Binding-site contacts:
Ligand atom O4 contacts residue NAG1 of chain 1.M at 3.6 Å.
Ligand atom O4 contacts residue LYS142 of chain 1.E at 4.4 Å.
Ligand atom O3 contacts residue PRO164 of chain 1.E at 4.3 Å.
Ligand atom O4 contacts residue ASN138 of chain 1.E at 3.6 Å (h-bond).
Ligand atom C6 contacts residue TRP160 of chain 1.E at 4.1 Å (hydrophobic).
Ligand atom C8 contacts residue MET112 of chain 1.B at 4.1 Å (hydrophobic).
Ligand atom C4 contacts residue ASN138 of chain 1.E at 3.8 Å.
Ligand atom C4 contacts residue ASN111 of chain 1.B at 4.2 Å.
Ligand atom O6 contacts residue NAG1 of chain 1.M at 3.8 Å.
Ligand atom C6 contacts residue NAG1 of chain 1.M at 3.6 Å.
Ligand atom C7 contacts residue ASN111 of chain 1.B at 3.7 Å.
Ligand atom O6 contacts residue ASN111 of chain 1.D at 4.4 Å.
Ligand atom C8 contacts residue ASN111 of chain 1.B at 4.4 Å.
Ligand atom O4 contacts residue ASP157 of chain 1.E at 3.2 Å (salt-bridge).
Ligand atom O4 contacts residue LYS117 of chain 1.D at 3.7 Å.
Ligand atom C2 contacts residue TRP160 of chain 1.E at 3.6 Å (hydrophobic).
Ligand atom O6 contacts residue PRO164 of chain 1.E at 4.4 Å.
Ligand atom O3 contacts residue ASN138 of chain 1.E at 3.8 Å.
Ligand atom N2 contacts residue ASN111 of chain 1.B at 2.9 Å (h-bond).
Ligand atom C6 contacts residue SER137 of chain 1.E at 3.7 Å.
Ligand atom O4 contacts residue GLY141 of chain 1.E at 3.0 Å (h-bond).
Ligand atom C4 contacts residue GLY141 of chain 1.E at 4.4 Å.
Ligand atom O6 contacts residue PRO115 of chain 1.D at 4.1 Å.
Ligand atom O7 contacts residue ASN111 of chain 1.B at 4.1 Å.
Ligand atom C3 contacts residue ASN111 of chain 1.B at 3.8 Å.
Ligand atom O5 contacts residue NAG1 of chain 1.M at 4.1 Å.
Ligand atom C5 contacts residue NAG1 of chain 1.M at 4.4 Å.
Ligand atom C1 contacts residue TRP160 of chain 1.E at 3.9 Å (hydrophobic).
Ligand atom C1 contacts residue ASN111 of chain 1.B at 1.4 Å.
Ligand atom O3 contacts residue LYS142 of chain 1.E at 4.5 Å.
Ligand atom O2 contacts residue TRP160 of chain 1.E at 2.9 Å (h-bond).
Ligand atom C3 contacts residue ASN138 of chain 1.E at 4.4 Å.
Ligand atom C2 contacts residue ASN111 of chain 1.B at 2.4 Å.
Ligand atom O4 contacts residue SER137 of chain 1.E at 4.3 Å.
Ligand atom O6 contacts residue LYS112 of chain 1.A at 4.2 Å.
Ligand atom O5 contacts residue ASN111 of chain 1.B at 2.4 Å (h-bond).
Ligand atom C8 contacts residue VAL106 of chain 1.A at 4.2 Å (hydrophobic).
Ligand atom O4 contacts residue VAL140 of chain 1.E at 4.3 Å.
Ligand atom C5 contacts residue ASN111 of chain 1.B at 3.7 Å.

A protein and the small-molecule ligand that binds it are described below.
Small molecule (SMILES): CC(=O)N[C@H]1[C@H](O[C@H]2[C@H](O)[C@@H](NC(C)=O)CO[C@@H]2CO)O[C@H](CO)[C@@H](O[C@@H]2O[C@H](CO[C@H]3O[C@H](CO[C@H]4O[C@H](CO)[C@@H](O)[C@H](O)[C@@H]4O)[C@@H](O)[C@H](O[C@H]4O[C@H](CO)[C@@H](O)[C@H](O)[C@@H]4O)[C@@H]3O)[C@@H](O)[C@H](O[C@H]3O[C@H](CO)[C@@H](O)[C@H](O)[C@@H]3O[C@H]3O[C@H](CO)[C@@H](O)[C@H](O)[C@@H]3O)[C@@H]2O)[C@@H]1O

Sequence of chain 1.E:
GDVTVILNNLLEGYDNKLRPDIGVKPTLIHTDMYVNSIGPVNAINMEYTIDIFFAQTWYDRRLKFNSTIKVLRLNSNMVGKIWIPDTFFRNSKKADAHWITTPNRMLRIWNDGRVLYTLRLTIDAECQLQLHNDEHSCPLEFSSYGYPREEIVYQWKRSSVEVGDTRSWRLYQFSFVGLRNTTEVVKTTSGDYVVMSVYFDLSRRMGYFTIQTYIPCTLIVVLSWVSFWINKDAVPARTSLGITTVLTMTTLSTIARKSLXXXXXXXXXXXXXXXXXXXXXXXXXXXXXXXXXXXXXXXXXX

Sequence of chain 1.D:
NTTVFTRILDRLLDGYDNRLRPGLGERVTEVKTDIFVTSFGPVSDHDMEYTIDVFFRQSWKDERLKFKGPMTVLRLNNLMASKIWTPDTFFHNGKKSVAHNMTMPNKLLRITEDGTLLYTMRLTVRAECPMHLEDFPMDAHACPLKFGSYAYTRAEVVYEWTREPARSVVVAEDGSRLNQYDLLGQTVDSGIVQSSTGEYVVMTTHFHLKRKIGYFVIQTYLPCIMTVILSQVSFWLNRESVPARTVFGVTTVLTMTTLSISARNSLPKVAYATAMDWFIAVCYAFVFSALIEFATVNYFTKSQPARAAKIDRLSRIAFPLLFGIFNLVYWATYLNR

Sequence of chain 1.A:
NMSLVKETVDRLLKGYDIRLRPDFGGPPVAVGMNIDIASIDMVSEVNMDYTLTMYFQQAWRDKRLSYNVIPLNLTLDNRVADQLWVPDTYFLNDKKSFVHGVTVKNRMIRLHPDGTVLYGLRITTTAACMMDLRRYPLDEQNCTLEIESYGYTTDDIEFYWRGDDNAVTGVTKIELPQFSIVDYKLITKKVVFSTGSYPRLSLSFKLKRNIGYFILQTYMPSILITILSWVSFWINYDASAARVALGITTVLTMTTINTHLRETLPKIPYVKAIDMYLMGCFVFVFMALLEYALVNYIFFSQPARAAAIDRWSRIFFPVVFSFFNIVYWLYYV

Sequence of chain 1.B:
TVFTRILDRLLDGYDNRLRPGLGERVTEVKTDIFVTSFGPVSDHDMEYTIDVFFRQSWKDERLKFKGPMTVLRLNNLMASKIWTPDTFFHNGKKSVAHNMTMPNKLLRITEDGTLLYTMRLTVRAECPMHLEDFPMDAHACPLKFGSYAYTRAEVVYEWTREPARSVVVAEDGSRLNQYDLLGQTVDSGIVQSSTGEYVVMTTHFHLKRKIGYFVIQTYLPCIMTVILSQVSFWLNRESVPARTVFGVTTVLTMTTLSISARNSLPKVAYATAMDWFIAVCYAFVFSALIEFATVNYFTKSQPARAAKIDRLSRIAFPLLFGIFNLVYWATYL